The small molecule below binds the protein below.
Small molecule (SMILES): Nc1ccn([C@H]2C[C@H](O[P](=O)(O)OC[C@H]3O[C@@H](n4cnc5c(N)ncnc54)C[C@@H]3O[P](=O)(O)OC[C@H]3O[C@@H](n4cnc5c(N)ncnc54)C[C@@H]3O[P](=O)(O)OC[C@H]3O[C@@H](n4cnc5c(N)ncnc54)C[C@@H]3O)[C@@H](COP(=O)=O)O2)c(=O)n1

Sequence of chain 18.A:
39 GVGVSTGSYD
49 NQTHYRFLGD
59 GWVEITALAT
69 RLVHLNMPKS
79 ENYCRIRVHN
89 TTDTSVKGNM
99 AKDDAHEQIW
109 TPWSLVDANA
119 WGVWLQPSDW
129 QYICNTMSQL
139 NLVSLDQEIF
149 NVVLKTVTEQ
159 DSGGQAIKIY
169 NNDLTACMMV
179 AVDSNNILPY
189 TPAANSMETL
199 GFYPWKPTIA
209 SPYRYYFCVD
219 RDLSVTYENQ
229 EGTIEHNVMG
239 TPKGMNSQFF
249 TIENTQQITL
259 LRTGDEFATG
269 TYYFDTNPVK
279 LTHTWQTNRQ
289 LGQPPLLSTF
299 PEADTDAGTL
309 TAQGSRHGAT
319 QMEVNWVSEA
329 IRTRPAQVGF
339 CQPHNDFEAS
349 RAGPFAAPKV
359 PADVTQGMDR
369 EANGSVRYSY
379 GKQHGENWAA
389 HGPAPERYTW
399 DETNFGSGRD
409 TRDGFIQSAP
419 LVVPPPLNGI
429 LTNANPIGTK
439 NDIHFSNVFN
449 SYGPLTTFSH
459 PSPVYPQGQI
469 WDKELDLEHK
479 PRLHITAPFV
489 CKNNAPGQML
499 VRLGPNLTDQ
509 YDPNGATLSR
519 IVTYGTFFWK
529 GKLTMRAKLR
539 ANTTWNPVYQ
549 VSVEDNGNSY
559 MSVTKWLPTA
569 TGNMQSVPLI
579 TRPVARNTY

Binding-site contacts:
Ligand atom O5' contacts residue PRO276 of chain 18.A at 2.8 Å.
Ligand atom N6 contacts residue ASP58 of chain 18.A at 4.3 Å.
Ligand atom N6 contacts residue TRP60 of chain 18.A at 3.0 Å.
Ligand atom C4' contacts residue GLN137 of chain 18.A at 4.1 Å.
Ligand atom OP2 contacts residue ASN139 of chain 18.A at 3.3 Å (h-bond).
Ligand atom OP2 contacts residue TRP60 of chain 18.A at 4.4 Å.
Ligand atom OP1 contacts residue GLN137 of chain 18.A at 4.4 Å.
Ligand atom P contacts residue ASN139 of chain 18.A at 3.7 Å.
Ligand atom OP1 contacts residue ASN139 of chain 18.A at 3.1 Å (h-bond).
Ligand atom OP2 contacts residue GLN137 of chain 18.A at 3.8 Å.
Ligand atom C3' contacts residue PRO276 of chain 18.A at 3.2 Å (hydrophobic).
Ligand atom O5' contacts residue GLN137 of chain 18.A at 4.3 Å.
Ligand atom O3' contacts residue GLN137 of chain 18.A at 2.0 Å (h-bond).
Ligand atom P contacts residue GLN137 of chain 18.A at 3.5 Å.
Ligand atom OP1 contacts residue PRO276 of chain 18.A at 3.1 Å.
Ligand atom C2' contacts residue GLN137 of chain 18.A at 2.9 Å.
Ligand atom OP2 contacts residue PRO276 of chain 18.A at 3.9 Å.
Ligand atom C1' contacts residue TRP60 of chain 18.A at 3.5 Å (hydrophobic).
Ligand atom OP2 contacts residue ARG534 of chain 18.A at 3.6 Å.
Ligand atom C4' contacts residue PRO276 of chain 18.A at 3.7 Å (hydrophobic).
Ligand atom P contacts residue PRO276 of chain 18.A at 3.8 Å.
Ligand atom O3' contacts residue TRP60 of chain 18.A at 4.4 Å.
Ligand atom C6 contacts residue TRP60 of chain 18.A at 3.4 Å (hydrophobic).
Ligand atom N9 contacts residue TRP60 of chain 18.A at 3.8 Å.
Ligand atom O4' contacts residue TRP60 of chain 18.A at 4.2 Å.
Ligand atom C5 contacts residue TRP60 of chain 18.A at 3.8 Å (hydrophobic).
Ligand atom N6 contacts residue GLY57 of chain 18.A at 3.7 Å.
Ligand atom C3' contacts residue GLN137 of chain 18.A at 2.6 Å.
Ligand atom O5' contacts residue TRP60 of chain 18.A at 3.8 Å.
Ligand atom OP1 contacts residue ASN275 of chain 18.A at 4.5 Å.
Ligand atom C8 contacts residue TRP60 of chain 18.A at 4.4 Å (hydrophobic).
Ligand atom C4 contacts residue TRP60 of chain 18.A at 3.5 Å (hydrophobic).
Ligand atom C1' contacts residue GLN137 of chain 18.A at 4.0 Å.
Ligand atom C5' contacts residue PRO276 of chain 18.A at 3.7 Å (hydrophobic).
Ligand atom C2' contacts residue TRP60 of chain 18.A at 4.1 Å (hydrophobic).
Ligand atom N7 contacts residue TRP60 of chain 18.A at 3.9 Å.
Ligand atom O3' contacts residue PRO276 of chain 18.A at 3.4 Å.
Ligand atom N3 contacts residue TRP60 of chain 18.A at 3.0 Å.
Ligand atom N1 contacts residue TRP60 of chain 18.A at 3.5 Å.
Ligand atom C2 contacts residue TRP60 of chain 18.A at 3.4 Å (hydrophobic).